Sequence of chain 1.A:
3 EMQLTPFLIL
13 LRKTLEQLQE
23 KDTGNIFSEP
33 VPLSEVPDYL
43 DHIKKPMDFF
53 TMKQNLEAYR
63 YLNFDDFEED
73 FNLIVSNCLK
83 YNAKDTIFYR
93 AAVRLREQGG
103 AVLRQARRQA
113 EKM

Binding-site contacts:
Ligand atom CAO contacts residue ASN84 of chain 1.A at 3.7 Å.
Ligand atom NAI contacts residue ASN84 of chain 1.A at 3.5 Å (h-bond).
Ligand atom CAM contacts residue PHE90 of chain 1.A at 3.6 Å (hydrophobic).
Ligand atom CAP contacts residue PHE90 of chain 1.A at 3.4 Å (hydrophobic).
Ligand atom CAL contacts residue PRO34 of chain 1.A at 3.9 Å (hydrophobic).
Ligand atom CAA contacts residue VAL33 of chain 1.A at 4.0 Å (hydrophobic).
Ligand atom CAO contacts residue TYR83 of chain 1.A at 4.1 Å (hydrophobic).
Ligand atom CAC contacts residue VAL38 of chain 1.A at 3.6 Å (hydrophobic).
Ligand atom CAQ contacts residue PHE90 of chain 1.A at 3.5 Å (hydrophobic).
Ligand atom CAF contacts residue PHE90 of chain 1.A at 3.9 Å (hydrophobic).
Ligand atom NAI contacts residue VAL33 of chain 1.A at 3.9 Å.
Ligand atom NAJ contacts residue ASN84 of chain 1.A at 2.8 Å (h-bond).
Ligand atom CAL contacts residue PHE90 of chain 1.A at 4.1 Å (hydrophobic).
Ligand atom CAO contacts residue PHE90 of chain 1.A at 3.7 Å (hydrophobic).
Ligand atom OAK contacts residue PRO34 of chain 1.A at 3.9 Å.
Ligand atom CAE contacts residue VAL38 of chain 1.A at 3.7 Å (hydrophobic).
Ligand atom NAJ contacts residue TYR41 of chain 1.A at 4.2 Å.
Ligand atom NAJ contacts residue TYR83 of chain 1.A at 4.0 Å.
Ligand atom CAN contacts residue VAL33 of chain 1.A at 3.6 Å (hydrophobic).
Ligand atom CAP contacts residue VAL38 of chain 1.A at 3.8 Å (hydrophobic).
Ligand atom NAR contacts residue VAL33 of chain 1.A at 4.2 Å.
Ligand atom CAE contacts residue PHE90 of chain 1.A at 3.9 Å (hydrophobic).
Ligand atom CAB contacts residue ILE28 of chain 1.A at 4.1 Å (hydrophobic).
Ligand atom CAA contacts residue PHE29 of chain 1.A at 3.4 Å (hydrophobic).
Ligand atom CAG contacts residue PHE90 of chain 1.A at 3.8 Å (hydrophobic).
Ligand atom CAB contacts residue PRO34 of chain 1.A at 4.1 Å (hydrophobic).
Ligand atom CAF contacts residue ASN84 of chain 1.A at 3.4 Å.
Ligand atom NAR contacts residue PHE90 of chain 1.A at 3.7 Å.
Ligand atom CAA contacts residue ILE28 of chain 1.A at 3.6 Å (hydrophobic).
Ligand atom CAG contacts residue PRO34 of chain 1.A at 4.2 Å (hydrophobic).
Ligand atom CAC contacts residue TYR83 of chain 1.A at 4.1 Å (hydrophobic).
Ligand atom CAD contacts residue GLU37 of chain 1.A at 3.8 Å.
Ligand atom CAH contacts residue ILE28 of chain 1.A at 3.6 Å (hydrophobic).
Ligand atom CAA contacts residue CYS80 of chain 1.A at 4.2 Å (hydrophobic).
Ligand atom NAJ contacts residue PHE90 of chain 1.A at 4.2 Å.
Ligand atom CAQ contacts residue VAL33 of chain 1.A at 4.3 Å (hydrophobic).
Ligand atom CAM contacts residue VAL38 of chain 1.A at 3.7 Å (hydrophobic).
Ligand atom NAI contacts residue CYS80 of chain 1.A at 4.0 Å.
Ligand atom CAH contacts residue VAL33 of chain 1.A at 3.6 Å (hydrophobic).
Ligand atom CAF contacts residue TYR83 of chain 1.A at 3.6 Å (hydrophobic).

This small molecule binds to this protein.
Small molecule (SMILES): CCc1nnc2cc(C)c3ccc(OC)cc3n12